Sequence of chain 3.A:
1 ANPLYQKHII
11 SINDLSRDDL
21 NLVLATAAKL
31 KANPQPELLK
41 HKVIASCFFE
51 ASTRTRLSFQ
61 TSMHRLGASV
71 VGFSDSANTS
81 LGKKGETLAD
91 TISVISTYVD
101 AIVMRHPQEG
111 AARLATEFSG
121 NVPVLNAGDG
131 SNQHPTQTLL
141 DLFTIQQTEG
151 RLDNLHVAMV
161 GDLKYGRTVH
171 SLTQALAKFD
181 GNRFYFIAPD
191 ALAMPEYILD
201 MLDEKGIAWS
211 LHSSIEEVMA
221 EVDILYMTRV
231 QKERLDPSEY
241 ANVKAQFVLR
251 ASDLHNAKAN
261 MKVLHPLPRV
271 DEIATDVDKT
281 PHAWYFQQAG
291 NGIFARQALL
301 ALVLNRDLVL

A protein and the small-molecule ligand that binds it are described below.
Small molecule (SMILES): CC(=O)CC(=O)O

Sequence of chain 1.A:
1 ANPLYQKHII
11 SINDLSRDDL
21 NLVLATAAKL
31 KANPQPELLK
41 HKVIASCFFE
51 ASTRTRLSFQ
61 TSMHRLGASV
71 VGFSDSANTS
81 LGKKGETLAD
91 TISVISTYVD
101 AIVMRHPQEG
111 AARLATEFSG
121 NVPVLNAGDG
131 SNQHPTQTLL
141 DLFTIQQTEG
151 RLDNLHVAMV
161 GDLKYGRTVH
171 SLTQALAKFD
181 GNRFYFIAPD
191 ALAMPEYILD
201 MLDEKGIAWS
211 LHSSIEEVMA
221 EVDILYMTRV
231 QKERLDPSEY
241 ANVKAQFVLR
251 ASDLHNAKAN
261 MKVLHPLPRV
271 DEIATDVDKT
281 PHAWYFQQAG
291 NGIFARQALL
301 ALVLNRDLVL

Binding-site contacts:
Ligand atom C1 contacts residue GLN231 of chain 3.A at 3.6 Å.
Ligand atom C1 contacts residue LYS84 of chain 1.A at 4.1 Å.
Ligand atom C4 contacts residue PCT1 of chain 3.G at 4.0 Å.
Ligand atom O5 contacts residue LYS84 of chain 1.A at 3.2 Å.
Ligand atom C1 contacts residue PRO268 of chain 3.A at 3.6 Å (hydrophobic).
Ligand atom O3 contacts residue LYS84 of chain 1.A at 4.1 Å.
Ligand atom O5 contacts residue PRO268 of chain 3.A at 3.7 Å.
Ligand atom C2 contacts residue PRO268 of chain 3.A at 4.0 Å (hydrophobic).
Ligand atom O5 contacts residue GLN231 of chain 3.A at 3.4 Å (h-bond).
Ligand atom C4 contacts residue HIS134 of chain 3.A at 3.8 Å.
Ligand atom C3 contacts residue THR168 of chain 3.A at 4.4 Å.
Ligand atom C3 contacts residue ARG167 of chain 3.A at 3.7 Å.
Ligand atom O3 contacts residue ARG105 of chain 3.A at 4.0 Å.
Ligand atom C2 contacts residue LYS84 of chain 1.A at 4.3 Å.
Ligand atom C3 contacts residue GLN231 of chain 3.A at 4.5 Å.
Ligand atom C4 contacts residue ARG167 of chain 3.A at 3.3 Å.
Ligand atom C2 contacts residue PCT1 of chain 3.G at 3.5 Å.
Ligand atom O4 contacts residue GLN231 of chain 3.A at 3.3 Å (h-bond).
Ligand atom O5 contacts residue ARG229 of chain 3.A at 2.9 Å (salt-bridge).
Ligand atom C3 contacts residue HIS134 of chain 3.A at 4.4 Å.
Ligand atom O4 contacts residue ARG229 of chain 3.A at 3.3 Å (salt-bridge).
Ligand atom O4 contacts residue LEU267 of chain 3.A at 3.7 Å.
Ligand atom O3 contacts residue ARG167 of chain 3.A at 2.7 Å (salt-bridge).
Ligand atom C4 contacts residue THR168 of chain 3.A at 3.3 Å.
Ligand atom C3 contacts residue PCT1 of chain 3.G at 3.7 Å.
Ligand atom O3 contacts residue PCT1 of chain 3.G at 3.5 Å (h-bond).
Ligand atom C1 contacts residue ARG229 of chain 3.A at 3.5 Å.
Ligand atom C2 contacts residue LEU267 of chain 3.A at 3.4 Å (hydrophobic).
Ligand atom O4 contacts residue PRO268 of chain 3.A at 3.8 Å.
Ligand atom C1 contacts residue LEU267 of chain 3.A at 3.7 Å (hydrophobic).